Binding-site contacts:
Ligand atom C1 contacts residue LEU108 of chain 2.E at 3.9 Å (hydrophobic).
Ligand atom C7 contacts residue THR146 of chain 2.E at 4.2 Å.
Ligand atom C8 contacts residue ASN44 of chain 2.E at 4.5 Å.
Ligand atom C1 contacts residue ASN44 of chain 2.E at 1.4 Å.
Ligand atom C8 contacts residue VAL62 of chain 2.E at 3.8 Å (hydrophobic).
Ligand atom C8 contacts residue THR146 of chain 2.E at 4.1 Å.
Ligand atom C8 contacts residue ILE109 of chain 2.E at 3.8 Å (hydrophobic).
Ligand atom C6 contacts residue ARG110 of chain 2.E at 3.5 Å.
Ligand atom O6 contacts residue ARG110 of chain 2.E at 2.9 Å (salt-bridge).
Ligand atom O7 contacts residue THR146 of chain 2.E at 3.3 Å.
Ligand atom N2 contacts residue LEU108 of chain 2.E at 2.7 Å (h-bond).
Ligand atom C4 contacts residue ASN44 of chain 2.E at 4.3 Å.
Ligand atom O5 contacts residue ASN44 of chain 2.E at 2.4 Å (h-bond).
Ligand atom C2 contacts residue LEU108 of chain 2.E at 3.5 Å (hydrophobic).
Ligand atom C5 contacts residue ARG110 of chain 2.E at 4.4 Å.
Ligand atom C7 contacts residue ASN44 of chain 2.E at 3.4 Å.
Ligand atom C3 contacts residue LEU108 of chain 2.E at 3.5 Å (hydrophobic).
Ligand atom C3 contacts residue ASN44 of chain 2.E at 3.8 Å.
Ligand atom O6 contacts residue VAL45 of chain 2.E at 3.9 Å.
Ligand atom N2 contacts residue ASN44 of chain 2.E at 2.9 Å (h-bond).
Ligand atom O7 contacts residue LEU108 of chain 2.E at 3.7 Å.
Ligand atom C2 contacts residue ASN44 of chain 2.E at 2.5 Å.
Ligand atom C7 contacts residue LEU108 of chain 2.E at 3.6 Å (hydrophobic).
Ligand atom C5 contacts residue ASN44 of chain 2.E at 3.7 Å.
Ligand atom C8 contacts residue LEU108 of chain 2.E at 3.7 Å (hydrophobic).
Ligand atom N2 contacts residue ILE109 of chain 2.E at 4.5 Å.
Ligand atom O7 contacts residue ASN44 of chain 2.E at 3.7 Å.
Ligand atom O3 contacts residue LEU108 of chain 2.E at 4.0 Å.

Sequence of chain 2.E:
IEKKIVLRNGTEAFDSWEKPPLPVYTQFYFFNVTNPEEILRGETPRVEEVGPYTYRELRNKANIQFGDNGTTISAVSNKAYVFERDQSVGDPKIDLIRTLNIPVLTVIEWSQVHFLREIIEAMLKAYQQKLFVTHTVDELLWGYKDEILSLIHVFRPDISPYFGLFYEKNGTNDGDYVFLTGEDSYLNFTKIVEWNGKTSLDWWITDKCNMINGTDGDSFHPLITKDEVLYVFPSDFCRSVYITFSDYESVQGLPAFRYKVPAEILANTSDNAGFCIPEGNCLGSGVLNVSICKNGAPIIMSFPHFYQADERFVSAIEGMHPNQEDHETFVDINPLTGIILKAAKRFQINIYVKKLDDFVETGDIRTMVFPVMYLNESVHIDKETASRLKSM

A small-molecule ligand and the protein it binds are described below.
Small molecule (SMILES): CC(=O)N[C@H]1[C@H](O[C@H]2[C@H](O)[C@@H](NC(C)=O)CO[C@@H]2CO)O[C@H](CO)[C@@H](O[C@@H]2O[C@H](CO)[C@@H](O)[C@H](O[C@H]3O[C@H](CO)[C@@H](O)[C@H](O)[C@@H]3O)[C@@H]2O)[C@@H]1O